Sequence of chain 3.C:
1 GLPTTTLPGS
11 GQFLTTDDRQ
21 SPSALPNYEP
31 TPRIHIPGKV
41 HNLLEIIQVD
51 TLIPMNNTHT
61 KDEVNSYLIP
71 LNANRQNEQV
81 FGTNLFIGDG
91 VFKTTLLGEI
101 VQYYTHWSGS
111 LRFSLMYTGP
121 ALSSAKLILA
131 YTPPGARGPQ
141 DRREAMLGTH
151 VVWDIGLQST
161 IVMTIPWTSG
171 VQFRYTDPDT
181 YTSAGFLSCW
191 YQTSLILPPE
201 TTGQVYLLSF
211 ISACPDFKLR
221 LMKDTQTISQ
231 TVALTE

Sequence of chain 3.A:
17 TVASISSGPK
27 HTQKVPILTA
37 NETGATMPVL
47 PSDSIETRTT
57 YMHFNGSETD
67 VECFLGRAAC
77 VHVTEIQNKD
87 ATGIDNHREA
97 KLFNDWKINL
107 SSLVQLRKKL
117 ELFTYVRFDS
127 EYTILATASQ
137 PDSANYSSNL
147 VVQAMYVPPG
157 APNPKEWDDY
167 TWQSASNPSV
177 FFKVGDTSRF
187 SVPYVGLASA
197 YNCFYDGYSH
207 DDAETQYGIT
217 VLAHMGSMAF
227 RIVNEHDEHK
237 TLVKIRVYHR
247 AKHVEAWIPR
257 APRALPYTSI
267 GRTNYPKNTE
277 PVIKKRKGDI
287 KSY

The small molecule below binds the protein below.
Small molecule (SMILES): Cc1cc(CCCCCOc2ccc(C3=NCCO3)cc2)on1

Binding-site contacts:
Ligand atom C5B contacts residue TYR128 of chain 3.A at 4.0 Å (hydrophobic).
Ligand atom N3A contacts residue PRO174 of chain 3.A at 3.7 Å.
Ligand atom O1B contacts residue TYR128 of chain 3.A at 3.4 Å (h-bond).
Ligand atom C4A contacts residue PRO174 of chain 3.A at 3.1 Å (hydrophobic).
Ligand atom O1A contacts residue PHE186 of chain 3.A at 3.0 Å.
Ligand atom C2A contacts residue TYR152 of chain 3.A at 3.6 Å (hydrophobic).
Ligand atom C3B contacts residue TYR152 of chain 3.A at 3.7 Å (hydrophobic).
Ligand atom O1B contacts residue ILE104 of chain 3.A at 3.9 Å.
Ligand atom C1B contacts residue VAL188 of chain 3.A at 3.8 Å (hydrophobic).
Ligand atom C5A contacts residue PHE186 of chain 3.A at 3.5 Å (hydrophobic).
Ligand atom C2C contacts residue TYR197 of chain 3.A at 3.7 Å (hydrophobic).
Ligand atom C5B contacts residue PHE186 of chain 3.A at 3.9 Å (hydrophobic).
Ligand atom C3C contacts residue TYR128 of chain 3.A at 3.4 Å (hydrophobic).
Ligand atom N2 contacts residue MET221 of chain 3.A at 3.4 Å (h-bond).
Ligand atom C5B contacts residue MET224 of chain 3.A at 3.8 Å (hydrophobic).
Ligand atom C1B contacts residue ILE104 of chain 3.A at 4.0 Å (hydrophobic).
Ligand atom C1C contacts residue MET221 of chain 3.A at 4.0 Å (hydrophobic).
Ligand atom C4 contacts residue LEU106 of chain 3.A at 3.5 Å (hydrophobic).
Ligand atom C4C contacts residue VAL191 of chain 3.A at 3.0 Å (hydrophobic).
Ligand atom C1C contacts residue LEU106 of chain 3.A at 4.0 Å (hydrophobic).
Ligand atom C5A contacts residue ALA150 of chain 3.A at 4.0 Å (hydrophobic).
Ligand atom O1 contacts residue MET221 of chain 3.A at 2.5 Å (h-bond).
Ligand atom N3A contacts residue PHE186 of chain 3.A at 4.0 Å.
Ligand atom C6B contacts residue TYR128 of chain 3.A at 3.3 Å (hydrophobic).
Ligand atom C5C contacts residue VAL188 of chain 3.A at 4.1 Å (hydrophobic).
Ligand atom C2C contacts residue MET221 of chain 3.A at 4.0 Å (hydrophobic).
Ligand atom C4C contacts residue VAL188 of chain 3.A at 3.7 Å (hydrophobic).
Ligand atom C5 contacts residue MET221 of chain 3.A at 3.6 Å (hydrophobic).
Ligand atom C1B contacts residue TYR128 of chain 3.A at 3.6 Å (hydrophobic).
Ligand atom C4B contacts residue PHE186 of chain 3.A at 3.6 Å (hydrophobic).
Ligand atom C5A contacts residue VAL176 of chain 3.A at 3.6 Å (hydrophobic).
Ligand atom C2B contacts residue VAL188 of chain 3.A at 3.5 Å (hydrophobic).
Ligand atom C3B contacts residue VAL188 of chain 3.A at 3.8 Å (hydrophobic).
Ligand atom N3A contacts residue ALA24 of chain 3.C at 3.8 Å.
Ligand atom C5C contacts residue VAL191 of chain 3.A at 3.8 Å (hydrophobic).
Ligand atom C2A contacts residue PHE186 of chain 3.A at 3.3 Å (hydrophobic).
Ligand atom C1C contacts residue TYR128 of chain 3.A at 3.9 Å (hydrophobic).
Ligand atom C6B contacts residue ILE104 of chain 3.A at 3.6 Å (hydrophobic).
Ligand atom N3A contacts residue TYR152 of chain 3.A at 3.5 Å.
Ligand atom C4B contacts residue TYR152 of chain 3.A at 3.8 Å (hydrophobic).